Sequence of chain 1.A:
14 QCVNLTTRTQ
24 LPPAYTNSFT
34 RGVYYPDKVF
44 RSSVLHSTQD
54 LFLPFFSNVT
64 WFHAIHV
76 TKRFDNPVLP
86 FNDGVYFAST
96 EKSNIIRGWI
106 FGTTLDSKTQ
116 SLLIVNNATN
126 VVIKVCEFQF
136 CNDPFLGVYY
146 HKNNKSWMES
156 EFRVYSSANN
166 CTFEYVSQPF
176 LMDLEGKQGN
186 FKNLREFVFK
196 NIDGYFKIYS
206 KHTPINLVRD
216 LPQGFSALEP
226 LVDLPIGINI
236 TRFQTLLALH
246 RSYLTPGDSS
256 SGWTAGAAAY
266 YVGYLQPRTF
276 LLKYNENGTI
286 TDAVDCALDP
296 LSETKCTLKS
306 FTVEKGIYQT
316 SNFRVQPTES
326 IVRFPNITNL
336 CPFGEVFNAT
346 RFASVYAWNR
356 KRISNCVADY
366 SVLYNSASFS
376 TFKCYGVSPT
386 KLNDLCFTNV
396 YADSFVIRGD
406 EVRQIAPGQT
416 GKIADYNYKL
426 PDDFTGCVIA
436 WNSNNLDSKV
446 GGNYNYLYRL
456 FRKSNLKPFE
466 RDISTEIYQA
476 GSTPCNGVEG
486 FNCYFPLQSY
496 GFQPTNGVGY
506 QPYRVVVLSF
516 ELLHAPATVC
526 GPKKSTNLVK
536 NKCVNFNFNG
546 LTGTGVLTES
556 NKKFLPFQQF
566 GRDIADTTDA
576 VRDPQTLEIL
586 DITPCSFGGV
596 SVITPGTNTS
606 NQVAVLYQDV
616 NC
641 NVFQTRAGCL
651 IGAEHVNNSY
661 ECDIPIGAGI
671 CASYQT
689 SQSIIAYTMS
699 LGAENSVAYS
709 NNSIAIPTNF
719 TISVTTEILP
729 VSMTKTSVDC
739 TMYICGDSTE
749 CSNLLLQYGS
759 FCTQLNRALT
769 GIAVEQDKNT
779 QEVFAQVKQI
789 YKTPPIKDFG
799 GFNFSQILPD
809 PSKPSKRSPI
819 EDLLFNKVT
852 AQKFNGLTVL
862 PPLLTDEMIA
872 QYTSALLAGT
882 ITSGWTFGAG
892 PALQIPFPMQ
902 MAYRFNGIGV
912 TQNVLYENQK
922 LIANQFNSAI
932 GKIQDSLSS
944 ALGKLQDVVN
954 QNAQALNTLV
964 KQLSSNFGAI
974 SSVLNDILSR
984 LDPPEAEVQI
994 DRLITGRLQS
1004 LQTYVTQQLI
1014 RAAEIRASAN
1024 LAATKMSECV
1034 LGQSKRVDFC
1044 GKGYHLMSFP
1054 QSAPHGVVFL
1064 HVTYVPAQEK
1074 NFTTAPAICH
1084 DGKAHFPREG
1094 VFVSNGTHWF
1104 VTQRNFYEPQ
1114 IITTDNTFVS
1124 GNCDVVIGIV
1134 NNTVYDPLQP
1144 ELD

Binding-site contacts:
Ligand atom C5 contacts residue ASN717 of chain 1.A at 3.7 Å.
Ligand atom O7 contacts residue ASN717 of chain 1.A at 3.4 Å (h-bond).
Ligand atom N2 contacts residue ASN717 of chain 1.A at 2.9 Å (h-bond).
Ligand atom O5 contacts residue ASN717 of chain 1.A at 2.4 Å (h-bond).
Ligand atom O5 contacts residue GLN926 of chain 1.A at 4.1 Å.
Ligand atom C8 contacts residue ASN717 of chain 1.A at 4.3 Å.
Ligand atom C4 contacts residue LEU922 of chain 1.A at 4.5 Å (hydrophobic).
Ligand atom O4 contacts residue LEU922 of chain 1.A at 4.2 Å.
Ligand atom C2 contacts residue ASN717 of chain 1.A at 2.5 Å.
Ligand atom C7 contacts residue ASN717 of chain 1.A at 3.3 Å.
Ligand atom C5 contacts residue GLN926 of chain 1.A at 3.8 Å.
Ligand atom O7 contacts residue GLN1071 of chain 1.A at 3.5 Å (h-bond).
Ligand atom C6 contacts residue GLN926 of chain 1.A at 3.9 Å.
Ligand atom C1 contacts residue ASN717 of chain 1.A at 1.4 Å.
Ligand atom C4 contacts residue ASN717 of chain 1.A at 4.2 Å.
Ligand atom C3 contacts residue LEU922 of chain 1.A at 3.7 Å (hydrophobic).
Ligand atom O7 contacts residue ASN925 of chain 1.A at 4.4 Å.
Ligand atom C3 contacts residue ASN717 of chain 1.A at 3.8 Å.
Ligand atom O3 contacts residue LEU922 of chain 1.A at 4.2 Å.

The protein below binds the small molecule below.
Small molecule (SMILES): CC(=O)N[C@H]1[C@H](O[C@H]2[C@H](O)[C@@H](NC(C)=O)CO[C@@H]2CO)O[C@H](CO)[C@@H](O)[C@@H]1O